Sequence of chain 1.A:
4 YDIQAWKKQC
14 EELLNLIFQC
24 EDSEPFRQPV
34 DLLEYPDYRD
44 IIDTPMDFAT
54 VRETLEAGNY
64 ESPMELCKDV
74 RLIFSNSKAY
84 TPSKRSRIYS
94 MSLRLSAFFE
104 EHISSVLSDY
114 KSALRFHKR

The small molecule below binds the protein below.
Small molecule (SMILES): COC(=O)c1ccc2ncccc2c1

Binding-site contacts:
Ligand atom C9 contacts residue ILE91 of chain 1.A at 4.1 Å (hydrophobic).
Ligand atom C1 contacts residue PRO85 of chain 1.A at 3.6 Å (hydrophobic).
Ligand atom C6 contacts residue TYR83 of chain 1.A at 4.3 Å (hydrophobic).
Ligand atom C10 contacts residue ILE91 of chain 1.A at 3.7 Å (hydrophobic).
Ligand atom C8 contacts residue VAL33 of chain 1.A at 3.8 Å (hydrophobic).
Ligand atom C11 contacts residue TYR83 of chain 1.A at 4.1 Å (hydrophobic).
Ligand atom C7 contacts residue SER80 of chain 1.A at 3.9 Å.
Ligand atom C9 contacts residue TYR83 of chain 1.A at 4.1 Å (hydrophobic).
Ligand atom C7 contacts residue ILE91 of chain 1.A at 3.9 Å (hydrophobic).
Ligand atom O2 contacts residue ILE91 of chain 1.A at 4.5 Å.
Ligand atom N1 contacts residue SER80 of chain 1.A at 3.0 Å (h-bond).
Ligand atom C10 contacts residue TYR83 of chain 1.A at 3.9 Å (hydrophobic).
Ligand atom C5 contacts residue SER80 of chain 1.A at 3.8 Å.
Ligand atom O1 contacts residue SER89 of chain 1.A at 3.4 Å.
Ligand atom C4 contacts residue THR84 of chain 1.A at 3.5 Å.
Ligand atom C6 contacts residue SER80 of chain 1.A at 3.9 Å.
Ligand atom C7 contacts residue PHE29 of chain 1.A at 4.2 Å (hydrophobic).
Ligand atom C5 contacts residue TYR92 of chain 1.A at 3.9 Å (hydrophobic).
Ligand atom C4 contacts residue ILE91 of chain 1.A at 3.9 Å (hydrophobic).
Ligand atom C8 contacts residue ILE91 of chain 1.A at 4.2 Å (hydrophobic).
Ligand atom N1 contacts residue PHE29 of chain 1.A at 4.4 Å.
Ligand atom C9 contacts residue TYR38 of chain 1.A at 4.2 Å (hydrophobic).
Ligand atom C3 contacts residue PRO85 of chain 1.A at 4.3 Å (hydrophobic).
Ligand atom C11 contacts residue ILE91 of chain 1.A at 3.6 Å (hydrophobic).
Ligand atom O2 contacts residue TYR38 of chain 1.A at 4.0 Å.
Ligand atom C4 contacts residue PRO85 of chain 1.A at 4.2 Å (hydrophobic).
Ligand atom C4 contacts residue SER89 of chain 1.A at 4.3 Å.
Ligand atom O1 contacts residue PRO85 of chain 1.A at 3.4 Å.
Ligand atom C4 contacts residue TYR92 of chain 1.A at 4.1 Å (hydrophobic).
Ligand atom O1 contacts residue THR84 of chain 1.A at 4.3 Å.
Ligand atom C2 contacts residue PRO85 of chain 1.A at 4.0 Å (hydrophobic).
Ligand atom C11 contacts residue TYR38 of chain 1.A at 4.1 Å (hydrophobic).
Ligand atom N1 contacts residue ILE91 of chain 1.A at 3.4 Å.
Ligand atom C7 contacts residue VAL33 of chain 1.A at 4.5 Å (hydrophobic).
Ligand atom C6 contacts residue ILE91 of chain 1.A at 3.3 Å (hydrophobic).
Ligand atom C3 contacts residue ILE91 of chain 1.A at 4.1 Å (hydrophobic).
Ligand atom C5 contacts residue THR84 of chain 1.A at 3.9 Å.
Ligand atom C5 contacts residue ILE91 of chain 1.A at 3.6 Å (hydrophobic).
Ligand atom C1 contacts residue SER89 of chain 1.A at 3.5 Å.